The small molecule below binds the protein below.
Small molecule (SMILES): C[C@H](C[C@@H](C[C@H](C[C@@H](C[C@@H](CCN1CCCC1=O)N1CCCC1=O)N1CCCC1=O)N1CCCC1=O)N1CCCC1=O)N1CCCC1=O

Binding-site contacts:
Ligand atom C34 contacts residue PHE66 of chain 1.A at 3.8 Å (hydrophobic).
Ligand atom O06 contacts residue ILE79 of chain 1.A at 4.0 Å.
Ligand atom C06 contacts residue PHE66 of chain 1.A at 4.1 Å (hydrophobic).
Ligand atom C04 contacts residue MET32 of chain 1.A at 3.7 Å (hydrophobic).
Ligand atom C36 contacts residue GLU81 of chain 1.A at 4.3 Å.
Ligand atom O03 contacts residue PHE66 of chain 1.A at 3.6 Å.
Ligand atom C29 contacts residue PHE66 of chain 1.A at 3.7 Å (hydrophobic).
Ligand atom C02 contacts residue MET32 of chain 1.A at 3.6 Å (hydrophobic).
Ligand atom C35 contacts residue GLU81 of chain 1.A at 3.8 Å.
Ligand atom O04 contacts residue MET32 of chain 1.A at 4.0 Å.
Ligand atom C26 contacts residue PHE66 of chain 1.A at 3.9 Å (hydrophobic).
Ligand atom C27 contacts residue MET67 of chain 1.A at 4.4 Å (hydrophobic).
Ligand atom C37 contacts residue ILE79 of chain 1.A at 4.3 Å (hydrophobic).
Ligand atom C36 contacts residue ARG83 of chain 1.A at 4.2 Å.
Ligand atom C08 contacts residue MET32 of chain 1.A at 4.4 Å (hydrophobic).
Ligand atom C06 contacts residue MET32 of chain 1.A at 3.6 Å (hydrophobic).
Ligand atom O03 contacts residue ILE33 of chain 1.A at 3.6 Å.
Ligand atom C36 contacts residue ILE79 of chain 1.A at 4.3 Å (hydrophobic).
Ligand atom C04 contacts residue PHE66 of chain 1.A at 3.5 Å (hydrophobic).
Ligand atom C33 contacts residue ILE79 of chain 1.A at 4.5 Å (hydrophobic).
Ligand atom C03 contacts residue PHE66 of chain 1.A at 4.5 Å (hydrophobic).
Ligand atom C35 contacts residue ARG83 of chain 1.A at 4.3 Å.
Ligand atom C29 contacts residue ILE33 of chain 1.A at 4.5 Å (hydrophobic).
Ligand atom C11 contacts residue MET32 of chain 1.A at 4.4 Å (hydrophobic).
Ligand atom C35 contacts residue GLY82 of chain 1.A at 4.1 Å.
Ligand atom N04 contacts residue PHE66 of chain 1.A at 3.8 Å.
Ligand atom C05 contacts residue MET32 of chain 1.A at 4.3 Å (hydrophobic).
Ligand atom C34 contacts residue LEU36 of chain 1.A at 4.2 Å (hydrophobic).
Ligand atom C28 contacts residue PHE66 of chain 1.A at 3.6 Å (hydrophobic).
Ligand atom C27 contacts residue PHE66 of chain 1.A at 4.1 Å (hydrophobic).
Ligand atom C35 contacts residue PHE66 of chain 1.A at 4.1 Å (hydrophobic).
Ligand atom C05 contacts residue PHE66 of chain 1.A at 4.2 Å (hydrophobic).
Ligand atom C03 contacts residue MET32 of chain 1.A at 4.3 Å (hydrophobic).

Sequence of chain 1.A:
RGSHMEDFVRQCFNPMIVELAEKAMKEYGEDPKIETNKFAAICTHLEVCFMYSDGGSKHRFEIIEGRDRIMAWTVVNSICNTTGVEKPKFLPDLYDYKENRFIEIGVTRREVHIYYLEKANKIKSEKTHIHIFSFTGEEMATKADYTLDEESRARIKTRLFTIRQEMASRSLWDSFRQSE